Binding-site contacts:
Ligand atom C1B contacts residue MET221 of chain 35.A at 4.0 Å (hydrophobic).
Ligand atom C3 contacts residue PRO174 of chain 35.A at 3.8 Å (hydrophobic).
Ligand atom C3 contacts residue PHE186 of chain 35.A at 3.8 Å (hydrophobic).
Ligand atom C5 contacts residue PHE186 of chain 35.A at 3.5 Å (hydrophobic).
Ligand atom C3B contacts residue MET221 of chain 35.A at 4.0 Å (hydrophobic).
Ligand atom C3C contacts residue VAL188 of chain 35.A at 3.3 Å (hydrophobic).
Ligand atom C4C contacts residue ILE104 of chain 35.A at 3.7 Å (hydrophobic).
Ligand atom C4C contacts residue TYR152 of chain 35.A at 3.8 Å (hydrophobic).
Ligand atom C5B contacts residue LEU106 of chain 35.A at 3.7 Å (hydrophobic).
Ligand atom C1C contacts residue TYR152 of chain 35.A at 4.0 Å (hydrophobic).
Ligand atom C4 contacts residue MET224 of chain 35.A at 3.8 Å (hydrophobic).
Ligand atom C4 contacts residue TYR152 of chain 35.A at 3.9 Å (hydrophobic).
Ligand atom C5C contacts residue TYR128 of chain 35.A at 3.5 Å (hydrophobic).
Ligand atom C2B contacts residue MET221 of chain 35.A at 3.6 Å (hydrophobic).
Ligand atom C31 contacts residue VAL176 of chain 35.A at 3.3 Å (hydrophobic).
Ligand atom C5 contacts residue TYR152 of chain 35.A at 3.8 Å (hydrophobic).
Ligand atom C6C contacts residue VAL191 of chain 35.A at 3.2 Å (hydrophobic).
Ligand atom O1 contacts residue VAL188 of chain 35.A at 3.8 Å.
Ligand atom O1 contacts residue PHE186 of chain 35.A at 3.5 Å.
Ligand atom C31 contacts residue PRO174 of chain 35.A at 3.4 Å (hydrophobic).
Ligand atom O1 contacts residue ALA24 of chain 35.C at 3.6 Å.
Ligand atom N2 contacts residue PHE186 of chain 35.A at 3.7 Å.
Ligand atom CM1 contacts residue SER107 of chain 35.A at 3.6 Å.
Ligand atom C7C contacts residue TYR128 of chain 35.A at 3.6 Å (hydrophobic).
Ligand atom C5C contacts residue ILE104 of chain 35.A at 3.5 Å (hydrophobic).
Ligand atom C31 contacts residue ALA150 of chain 35.A at 3.5 Å (hydrophobic).
Ligand atom C31 contacts residue SER175 of chain 35.A at 3.6 Å.
Ligand atom C5B contacts residue TYR197 of chain 35.A at 3.7 Å (hydrophobic).
Ligand atom C3C contacts residue TYR128 of chain 35.A at 3.9 Å (hydrophobic).
Ligand atom C6B contacts residue TYR197 of chain 35.A at 3.6 Å (hydrophobic).
Ligand atom O1B contacts residue ILE104 of chain 35.A at 3.8 Å.
Ligand atom N2 contacts residue PRO174 of chain 35.A at 3.9 Å.
Ligand atom N2 contacts residue ALA24 of chain 35.C at 3.4 Å.
Ligand atom C2C contacts residue VAL188 of chain 35.A at 3.2 Å (hydrophobic).
Ligand atom O1 contacts residue TYR152 of chain 35.A at 3.9 Å.
Ligand atom O1B contacts residue MET221 of chain 35.A at 3.4 Å.
Ligand atom C4 contacts residue PHE186 of chain 35.A at 3.6 Å (hydrophobic).
Ligand atom C6C contacts residue MET221 of chain 35.A at 3.7 Å (hydrophobic).
Ligand atom O1B contacts residue TYR128 of chain 35.A at 3.9 Å.
Ligand atom C7C contacts residue TYR197 of chain 35.A at 3.8 Å (hydrophobic).

Sequence of chain 35.C:
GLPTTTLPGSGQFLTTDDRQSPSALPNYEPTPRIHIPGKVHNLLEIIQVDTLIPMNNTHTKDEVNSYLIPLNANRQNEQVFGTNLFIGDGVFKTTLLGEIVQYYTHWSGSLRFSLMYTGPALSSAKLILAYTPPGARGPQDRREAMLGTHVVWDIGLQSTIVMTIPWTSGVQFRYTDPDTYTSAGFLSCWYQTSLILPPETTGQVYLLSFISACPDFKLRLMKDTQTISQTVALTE

Sequence of chain 35.A:
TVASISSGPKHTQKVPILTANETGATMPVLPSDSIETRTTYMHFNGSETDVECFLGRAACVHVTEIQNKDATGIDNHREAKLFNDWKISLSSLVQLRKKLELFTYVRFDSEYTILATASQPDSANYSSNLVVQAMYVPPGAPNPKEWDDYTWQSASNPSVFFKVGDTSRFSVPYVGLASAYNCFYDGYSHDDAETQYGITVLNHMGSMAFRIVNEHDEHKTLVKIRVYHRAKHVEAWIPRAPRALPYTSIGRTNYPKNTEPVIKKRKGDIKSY

A protein and the small-molecule ligand that binds it are described below.
Small molecule (SMILES): Cc1cc(CCCCCCCOc2ccc(C3=N[C@@H](C)CO3)cc2)on1